Binding-site contacts:
Ligand atom C3 contacts residue TYR139 of chain 1.B at 3.6 Å (hydrophobic).
Ligand atom C1 contacts residue ARG99 of chain 1.B at 3.5 Å.
Ligand atom O4 contacts residue ILE180 of chain 1.B at 3.9 Å.
Ligand atom C29 contacts residue HIS126 of chain 1.B at 3.7 Å.
Ligand atom O4 contacts residue VAL182 of chain 1.B at 3.6 Å.
Ligand atom C1 contacts residue TYR139 of chain 1.B at 3.8 Å (hydrophobic).
Ligand atom N2 contacts residue GLU103 of chain 1.B at 3.4 Å (salt-bridge).
Ligand atom O21 contacts residue PHE93 of chain 1.B at 3.5 Å.
Ligand atom O1 contacts residue GLU103 of chain 1.B at 2.7 Å (salt-bridge).
Ligand atom C34 contacts residue HIS126 of chain 1.B at 3.7 Å.
Ligand atom C6 contacts residue GLN124 of chain 1.B at 3.9 Å.
Ligand atom C33 contacts residue VAL214 of chain 1.B at 3.9 Å (hydrophobic).
Ligand atom O1 contacts residue TYR139 of chain 1.B at 3.9 Å.
Ligand atom C10 contacts residue VAL182 of chain 1.B at 3.7 Å (hydrophobic).
Ligand atom C9 contacts residue TYR233 of chain 1.B at 3.7 Å (hydrophobic).
Ligand atom C7 contacts residue HIS126 of chain 1.B at 3.6 Å.
Ligand atom C30 contacts residue VAL129 of chain 1.B at 3.4 Å (hydrophobic).
Ligand atom C3 contacts residue GLN124 of chain 1.B at 3.9 Å.
Ligand atom C4 contacts residue ASN161 of chain 1.B at 3.8 Å.
Ligand atom C3 contacts residue ASN161 of chain 1.B at 3.8 Å.
Ligand atom O1 contacts residue GLN124 of chain 1.B at 3.1 Å (h-bond).
Ligand atom C23 contacts residue TYR210 of chain 1.B at 3.5 Å (hydrophobic).
Ligand atom C10 contacts residue TYR210 of chain 1.B at 3.6 Å (hydrophobic).
Ligand atom C21 contacts residue TYR210 of chain 1.B at 3.5 Å (hydrophobic).
Ligand atom C6 contacts residue HIS126 of chain 1.B at 3.9 Å.
Ligand atom C34 contacts residue ARG135 of chain 1.B at 3.9 Å.
Ligand atom C34 contacts residue ALA178 of chain 1.B at 3.8 Å (hydrophobic).
Ligand atom C22 contacts residue PHE236 of chain 1.B at 3.8 Å (hydrophobic).
Ligand atom C5 contacts residue ILE180 of chain 1.B at 3.9 Å (hydrophobic).
Ligand atom C26 contacts residue TYR233 of chain 1.B at 3.7 Å (hydrophobic).
Ligand atom O4 contacts residue ASN161 of chain 1.B at 2.9 Å (h-bond).
Ligand atom O1 contacts residue ARG99 of chain 1.B at 3.8 Å.
Ligand atom O21 contacts residue TYR210 of chain 1.B at 2.6 Å (h-bond).
Ligand atom C25 contacts residue THR105 of chain 1.B at 3.9 Å.
Ligand atom C1 contacts residue GLU103 of chain 1.B at 3.5 Å.
Ligand atom C27 contacts residue GLU232 of chain 1.B at 3.9 Å.
Ligand atom C22 contacts residue TYR210 of chain 1.B at 3.8 Å (hydrophobic).
Ligand atom C9 contacts residue VAL214 of chain 1.B at 3.9 Å (hydrophobic).
Ligand atom C33 contacts residue ALA178 of chain 1.B at 3.8 Å (hydrophobic).
Ligand atom C24 contacts residue PHE236 of chain 1.B at 3.8 Å (hydrophobic).

This protein binds this small molecule.
Small molecule (SMILES): CCCCCCCCCCCCCC(=O)N[C@@H](CO)C[C@@H](O)c1ccccc1

Sequence of chain 1.B:
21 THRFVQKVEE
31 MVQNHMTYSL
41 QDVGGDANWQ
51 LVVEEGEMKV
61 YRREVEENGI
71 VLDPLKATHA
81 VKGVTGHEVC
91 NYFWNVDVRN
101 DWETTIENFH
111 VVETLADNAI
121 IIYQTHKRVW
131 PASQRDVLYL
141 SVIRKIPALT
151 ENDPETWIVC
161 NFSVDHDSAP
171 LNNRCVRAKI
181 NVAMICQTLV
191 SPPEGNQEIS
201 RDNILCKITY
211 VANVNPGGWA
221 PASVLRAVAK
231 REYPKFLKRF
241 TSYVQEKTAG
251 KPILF